This small molecule binds to this protein.
Small molecule (SMILES): CC(=O)N[C@@H]1[C@@H](O)[C@H](O)[C@@H](CO)O[C@H]1O

Binding-site contacts:
Ligand atom O6 contacts residue GLN19 of chain 1.A at 4.3 Å.
Ligand atom C8 contacts residue LYS26 of chain 1.A at 4.2 Å.
Ligand atom N2 contacts residue ASN27 of chain 1.A at 3.2 Å (h-bond).
Ligand atom O5 contacts residue GLN19 of chain 1.A at 4.0 Å.
Ligand atom C5 contacts residue ASN27 of chain 1.A at 3.7 Å.
Ligand atom C2 contacts residue ASN27 of chain 1.A at 2.6 Å.
Ligand atom O5 contacts residue ASN27 of chain 1.A at 2.3 Å (h-bond).
Ligand atom O7 contacts residue LYS26 of chain 1.A at 4.4 Å.
Ligand atom C1 contacts residue ASN27 of chain 1.A at 1.6 Å.
Ligand atom C4 contacts residue ASN27 of chain 1.A at 4.4 Å.
Ligand atom C3 contacts residue ASN27 of chain 1.A at 3.9 Å.
Ligand atom O7 contacts residue ASN27 of chain 1.A at 2.8 Å (h-bond).
Ligand atom C7 contacts residue ASN27 of chain 1.A at 3.3 Å.
Ligand atom C1 contacts residue GLN19 of chain 1.A at 4.5 Å.

Sequence of chain 1.A:
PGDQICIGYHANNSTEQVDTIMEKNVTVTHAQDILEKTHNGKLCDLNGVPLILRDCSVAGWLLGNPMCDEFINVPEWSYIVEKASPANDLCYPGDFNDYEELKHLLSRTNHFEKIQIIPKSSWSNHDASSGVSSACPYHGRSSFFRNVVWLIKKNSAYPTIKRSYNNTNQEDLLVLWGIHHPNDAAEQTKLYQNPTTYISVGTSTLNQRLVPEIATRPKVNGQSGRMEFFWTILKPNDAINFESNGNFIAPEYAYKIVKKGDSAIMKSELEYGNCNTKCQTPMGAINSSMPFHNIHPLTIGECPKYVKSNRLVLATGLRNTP